Binding-site contacts:
Ligand atom O11 contacts residue ZN1 of chain 1.B at 3.0 Å.
Ligand atom O11 contacts residue VAL120 of chain 1.A at 3.9 Å.
Ligand atom C5 contacts residue LEU196 of chain 1.A at 4.0 Å (hydrophobic).
Ligand atom C3 contacts residue HIS93 of chain 1.A at 3.9 Å.
Ligand atom C4 contacts residue GOL1 of chain 1.E at 4.0 Å.
Ligand atom O12 contacts residue LEU196 of chain 1.A at 3.3 Å.
Ligand atom CL8 contacts residue PRO200 of chain 1.A at 3.9 Å.
Ligand atom C3 contacts residue LEU196 of chain 1.A at 3.8 Å (hydrophobic).
Ligand atom N13 contacts residue HIS118 of chain 1.A at 3.5 Å (h-bond).
Ligand atom O12 contacts residue ZN1 of chain 1.B at 4.0 Å.
Ligand atom CL9 contacts residue GLN91 of chain 1.A at 3.5 Å.
Ligand atom C4 contacts residue LEU196 of chain 1.A at 4.0 Å (hydrophobic).
Ligand atom C6 contacts residue GOL1 of chain 1.E at 3.8 Å.
Ligand atom S1 contacts residue HIS93 of chain 1.A at 3.8 Å.
Ligand atom CL9 contacts residue VAL120 of chain 1.A at 3.7 Å.
Ligand atom CL8 contacts residue THR198 of chain 1.A at 2.8 Å.
Ligand atom N13 contacts residue ZN1 of chain 1.B at 2.0 Å.
Ligand atom S1 contacts residue THR197 of chain 1.A at 4.0 Å.
Ligand atom O11 contacts residue VAL141 of chain 1.A at 4.0 Å.
Ligand atom S1 contacts residue ZN1 of chain 1.B at 3.0 Å.
Ligand atom C6 contacts residue THR198 of chain 1.A at 3.5 Å.
Ligand atom N13 contacts residue HIS95 of chain 1.A at 3.4 Å (h-bond).
Ligand atom O12 contacts residue THR197 of chain 1.A at 3.0 Å (h-bond).
Ligand atom O12 contacts residue TRP207 of chain 1.A at 3.8 Å.
Ligand atom C5 contacts residue GOL1 of chain 1.E at 3.8 Å.
Ligand atom N10 contacts residue GOL1 of chain 1.E at 4.0 Å.
Ligand atom CL8 contacts residue PRO199 of chain 1.A at 3.2 Å.
Ligand atom C2 contacts residue HIS93 of chain 1.A at 4.1 Å.
Ligand atom C7 contacts residue THR198 of chain 1.A at 3.5 Å.
Ligand atom O11 contacts residue HIS93 of chain 1.A at 3.2 Å.
Ligand atom C3 contacts residue VAL120 of chain 1.A at 4.0 Å (hydrophobic).
Ligand atom N13 contacts residue THR197 of chain 1.A at 3.1 Å (h-bond).
Ligand atom S1 contacts residue HIS118 of chain 1.A at 4.0 Å.
Ligand atom C2 contacts residue LEU196 of chain 1.A at 3.7 Å (hydrophobic).
Ligand atom C6 contacts residue LEU196 of chain 1.A at 3.9 Å (hydrophobic).
Ligand atom C7 contacts residue GOL1 of chain 1.E at 4.1 Å.
Ligand atom CL9 contacts residue PHE129 of chain 1.A at 3.8 Å.
Ligand atom C7 contacts residue LEU196 of chain 1.A at 3.8 Å (hydrophobic).
Ligand atom N13 contacts residue HIS93 of chain 1.A at 3.1 Å (h-bond).
Ligand atom O11 contacts residue HIS118 of chain 1.A at 3.5 Å (h-bond).

Sequence of chain 1.A:
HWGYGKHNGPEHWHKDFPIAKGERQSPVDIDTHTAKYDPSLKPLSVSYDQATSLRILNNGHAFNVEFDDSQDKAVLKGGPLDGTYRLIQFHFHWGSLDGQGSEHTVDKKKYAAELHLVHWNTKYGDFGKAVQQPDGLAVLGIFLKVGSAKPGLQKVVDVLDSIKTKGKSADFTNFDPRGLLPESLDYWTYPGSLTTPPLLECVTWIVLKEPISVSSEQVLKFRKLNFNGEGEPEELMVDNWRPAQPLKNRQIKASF

This small molecule binds to this protein.
Small molecule (SMILES): Nc1c(Cl)cc(S(N)(=O)=O)cc1Cl